Sequence of chain 1.E:
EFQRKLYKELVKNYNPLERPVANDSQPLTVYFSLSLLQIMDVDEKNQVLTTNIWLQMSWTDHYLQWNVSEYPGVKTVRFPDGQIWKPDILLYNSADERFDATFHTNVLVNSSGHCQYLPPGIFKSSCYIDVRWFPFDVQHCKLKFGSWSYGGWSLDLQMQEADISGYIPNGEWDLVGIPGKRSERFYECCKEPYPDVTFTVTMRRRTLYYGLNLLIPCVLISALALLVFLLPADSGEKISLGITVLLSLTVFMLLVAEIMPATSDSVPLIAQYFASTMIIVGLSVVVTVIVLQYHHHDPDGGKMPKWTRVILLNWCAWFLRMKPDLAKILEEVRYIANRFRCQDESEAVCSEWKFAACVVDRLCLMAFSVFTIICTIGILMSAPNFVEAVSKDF

Binding-site contacts:
Ligand atom O6 contacts residue GLU70 of chain 1.E at 4.5 Å.
Ligand atom C5 contacts residue SER69 of chain 1.E at 3.9 Å.
Ligand atom C5 contacts residue ASN67 of chain 1.E at 3.7 Å.
Ligand atom C2 contacts residue ASN67 of chain 1.E at 2.5 Å.
Ligand atom C1 contacts residue ASN67 of chain 1.E at 1.4 Å.
Ligand atom O5 contacts residue SER69 of chain 1.E at 3.6 Å.
Ligand atom O5 contacts residue GLU70 of chain 1.E at 4.2 Å.
Ligand atom C6 contacts residue SER69 of chain 1.E at 4.1 Å.
Ligand atom C3 contacts residue ASN67 of chain 1.E at 3.8 Å.
Ligand atom O5 contacts residue ASN67 of chain 1.E at 2.4 Å (h-bond).
Ligand atom N2 contacts residue ASN67 of chain 1.E at 2.9 Å (h-bond).
Ligand atom C7 contacts residue ASN67 of chain 1.E at 3.8 Å.
Ligand atom C4 contacts residue ASN67 of chain 1.E at 4.2 Å.
Ligand atom C8 contacts residue ASN67 of chain 1.E at 4.1 Å.
Ligand atom C1 contacts residue SER69 of chain 1.E at 4.0 Å.

A protein and the small-molecule ligand that binds it are described below.
Small molecule (SMILES): CC(=O)N[C@@H]1[C@@H](O)[C@H](O)[C@@H](CO)O[C@H]1O